The small molecule below binds the protein below.
Small molecule (SMILES): [H]/N=C(\NO)c1cccc(C(C)(C)NC(=O)Nc2ccc(Cl)cc2)c1

Binding-site contacts:
Ligand atom N3 contacts residue GLU290 of chain 1.B at 3.5 Å.
Ligand atom C18 contacts residue PRO28 of chain 1.A at 3.9 Å (hydrophobic).
Ligand atom N4 contacts residue GLU290 of chain 1.B at 3.0 Å (salt-bridge).
Ligand atom CL contacts residue GLY318 of chain 1.A at 3.6 Å.
Ligand atom C19 contacts residue PRO28 of chain 1.A at 3.6 Å (hydrophobic).
Ligand atom C2 contacts residue GLY266 of chain 1.B at 3.5 Å.
Ligand atom C18 contacts residue SER315 of chain 1.A at 3.2 Å.
Ligand atom C22 contacts residue ALA127 of chain 1.B at 3.5 Å (hydrophobic).
Ligand atom C7 contacts residue ALA127 of chain 1.B at 3.8 Å (hydrophobic).
Ligand atom N2 contacts residue GLU290 of chain 1.B at 3.1 Å (salt-bridge).
Ligand atom C17 contacts residue GLU290 of chain 1.B at 3.8 Å.
Ligand atom C13 contacts residue VAL288 of chain 1.B at 3.4 Å (hydrophobic).
Ligand atom C3 contacts residue MET265 of chain 1.B at 3.5 Å (hydrophobic).
Ligand atom O2 contacts residue ALA127 of chain 1.B at 3.8 Å.
Ligand atom C1 contacts residue GLY266 of chain 1.B at 3.9 Å.
Ligand atom C13 contacts residue GLY266 of chain 1.B at 3.7 Å.
Ligand atom N4 contacts residue ALA127 of chain 1.B at 3.8 Å.
Ligand atom C18 contacts residue GLU290 of chain 1.B at 3.7 Å.
Ligand atom C12 contacts residue MET271 of chain 1.B at 3.9 Å (hydrophobic).
Ligand atom N2 contacts residue TYR319 of chain 1.A at 3.5 Å (h-bond).
Ligand atom N1 contacts residue IMP1 of chain 1.J at 3.5 Å.
Ligand atom C3 contacts residue GLY266 of chain 1.B at 3.6 Å.
Ligand atom C10 contacts residue PHE287 of chain 1.B at 4.0 Å (hydrophobic).
Ligand atom C10 contacts residue ALA127 of chain 1.B at 3.9 Å (hydrophobic).
Ligand atom C20 contacts residue PRO28 of chain 1.A at 3.8 Å (hydrophobic).
Ligand atom C13 contacts residue GLU290 of chain 1.B at 3.7 Å.
Ligand atom C13 contacts residue MET271 of chain 1.B at 3.6 Å (hydrophobic).
Ligand atom C19 contacts residue SER315 of chain 1.A at 3.6 Å.
Ligand atom O1 contacts residue IMP1 of chain 1.J at 3.2 Å (h-bond).
Ligand atom N2 contacts residue THR184 of chain 1.B at 3.2 Å (h-bond).
Ligand atom C4 contacts residue GLY266 of chain 1.B at 3.9 Å.
Ligand atom C18 contacts residue TYR319 of chain 1.A at 3.6 Å (hydrophobic).
Ligand atom C17 contacts residue ALA127 of chain 1.B at 3.6 Å (hydrophobic).
Ligand atom C2 contacts residue MET265 of chain 1.B at 3.8 Å (hydrophobic).
Ligand atom N2 contacts residue ALA127 of chain 1.B at 3.7 Å.
Ligand atom N2 contacts residue IMP1 of chain 1.J at 3.5 Å.
Ligand atom C19 contacts residue TYR319 of chain 1.A at 3.9 Å (hydrophobic).
Ligand atom CL contacts residue HIS128 of chain 1.B at 3.8 Å.
Ligand atom C7 contacts residue IMP1 of chain 1.J at 3.6 Å.
Ligand atom C10 contacts residue GLU290 of chain 1.B at 3.7 Å.

Sequence of chain 1.A:
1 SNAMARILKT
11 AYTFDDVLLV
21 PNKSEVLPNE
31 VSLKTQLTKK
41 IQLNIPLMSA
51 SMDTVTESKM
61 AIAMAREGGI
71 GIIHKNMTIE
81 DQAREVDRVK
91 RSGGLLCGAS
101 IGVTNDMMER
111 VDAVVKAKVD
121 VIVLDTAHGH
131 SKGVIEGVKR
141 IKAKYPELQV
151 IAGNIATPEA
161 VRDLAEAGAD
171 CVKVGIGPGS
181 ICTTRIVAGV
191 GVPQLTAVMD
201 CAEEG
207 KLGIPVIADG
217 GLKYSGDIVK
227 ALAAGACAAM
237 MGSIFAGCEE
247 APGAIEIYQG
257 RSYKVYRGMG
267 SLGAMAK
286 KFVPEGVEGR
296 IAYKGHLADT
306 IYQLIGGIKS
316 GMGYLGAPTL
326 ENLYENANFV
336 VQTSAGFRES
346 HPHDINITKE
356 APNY

Sequence of chain 1.B:
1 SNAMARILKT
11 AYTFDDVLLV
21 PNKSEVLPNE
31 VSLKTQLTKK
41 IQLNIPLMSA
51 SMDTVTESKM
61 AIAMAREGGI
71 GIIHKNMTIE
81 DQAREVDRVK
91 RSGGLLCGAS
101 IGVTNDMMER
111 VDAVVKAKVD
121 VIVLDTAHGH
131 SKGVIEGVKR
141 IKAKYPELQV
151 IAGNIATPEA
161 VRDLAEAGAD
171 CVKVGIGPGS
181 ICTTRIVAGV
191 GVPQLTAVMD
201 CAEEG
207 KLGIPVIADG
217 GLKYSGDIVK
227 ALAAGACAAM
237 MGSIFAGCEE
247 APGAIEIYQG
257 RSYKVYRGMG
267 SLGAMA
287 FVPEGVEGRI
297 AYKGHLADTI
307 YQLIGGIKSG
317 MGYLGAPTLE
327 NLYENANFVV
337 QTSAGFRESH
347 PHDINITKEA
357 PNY